The small molecule below binds the protein below.
Small molecule (SMILES): CC(=O)N[C@@H]1[C@@H](O)[C@H](O)[C@@H](CO)O[C@H]1O

Binding-site contacts:
Ligand atom C3 contacts residue PRO96 of chain 1.A at 3.8 Å (hydrophobic).
Ligand atom C1 contacts residue ASP98 of chain 1.A at 3.9 Å.
Ligand atom C8 contacts residue LYS120 of chain 1.A at 3.9 Å.
Ligand atom C6 contacts residue GLY94 of chain 1.A at 2.9 Å.
Ligand atom C2 contacts residue ASP98 of chain 1.A at 4.0 Å.
Ligand atom C1 contacts residue ASN100 of chain 1.A at 1.5 Å.
Ligand atom O5 contacts residue ASN100 of chain 1.A at 2.4 Å (h-bond).
Ligand atom C6 contacts residue SER95 of chain 1.A at 4.5 Å.
Ligand atom C8 contacts residue ASP98 of chain 1.A at 3.4 Å.
Ligand atom C2 contacts residue ASN100 of chain 1.A at 2.4 Å.
Ligand atom C8 contacts residue TRP99 of chain 1.A at 4.0 Å (hydrophobic).
Ligand atom C7 contacts residue TYR471 of chain 1.A at 4.4 Å (hydrophobic).
Ligand atom C4 contacts residue SER95 of chain 1.A at 4.0 Å.
Ligand atom C5 contacts residue ASN100 of chain 1.A at 3.6 Å.
Ligand atom C5 contacts residue GLY94 of chain 1.A at 3.2 Å.
Ligand atom O6 contacts residue GLY94 of chain 1.A at 4.2 Å.
Ligand atom C7 contacts residue ASP98 of chain 1.A at 3.6 Å.
Ligand atom C3 contacts residue SER95 of chain 1.A at 3.8 Å.
Ligand atom O4 contacts residue PRO96 of chain 1.A at 3.5 Å.
Ligand atom N2 contacts residue ASN100 of chain 1.A at 2.7 Å (h-bond).
Ligand atom C8 contacts residue ASN100 of chain 1.A at 4.5 Å.
Ligand atom N2 contacts residue ASP98 of chain 1.A at 2.9 Å (salt-bridge).
Ligand atom C7 contacts residue ASN100 of chain 1.A at 3.5 Å.
Ligand atom C4 contacts residue ASN100 of chain 1.A at 4.2 Å.
Ligand atom O5 contacts residue SER95 of chain 1.A at 3.9 Å.
Ligand atom C3 contacts residue ASN100 of chain 1.A at 3.7 Å.
Ligand atom O4 contacts residue SER95 of chain 1.A at 4.0 Å.
Ligand atom C2 contacts residue SER95 of chain 1.A at 4.1 Å.
Ligand atom O3 contacts residue PRO96 of chain 1.A at 3.9 Å.
Ligand atom O4 contacts residue GLY94 of chain 1.A at 4.5 Å.
Ligand atom O7 contacts residue ASN100 of chain 1.A at 4.1 Å.
Ligand atom C7 contacts residue TRP99 of chain 1.A at 4.5 Å (hydrophobic).
Ligand atom C5 contacts residue SER95 of chain 1.A at 3.4 Å.
Ligand atom C1 contacts residue SER95 of chain 1.A at 3.5 Å.
Ligand atom C8 contacts residue TYR471 of chain 1.A at 3.5 Å (hydrophobic).
Ligand atom O5 contacts residue GLY94 of chain 1.A at 3.9 Å.
Ligand atom C4 contacts residue PRO96 of chain 1.A at 4.3 Å (hydrophobic).

Sequence of chain 1.A:
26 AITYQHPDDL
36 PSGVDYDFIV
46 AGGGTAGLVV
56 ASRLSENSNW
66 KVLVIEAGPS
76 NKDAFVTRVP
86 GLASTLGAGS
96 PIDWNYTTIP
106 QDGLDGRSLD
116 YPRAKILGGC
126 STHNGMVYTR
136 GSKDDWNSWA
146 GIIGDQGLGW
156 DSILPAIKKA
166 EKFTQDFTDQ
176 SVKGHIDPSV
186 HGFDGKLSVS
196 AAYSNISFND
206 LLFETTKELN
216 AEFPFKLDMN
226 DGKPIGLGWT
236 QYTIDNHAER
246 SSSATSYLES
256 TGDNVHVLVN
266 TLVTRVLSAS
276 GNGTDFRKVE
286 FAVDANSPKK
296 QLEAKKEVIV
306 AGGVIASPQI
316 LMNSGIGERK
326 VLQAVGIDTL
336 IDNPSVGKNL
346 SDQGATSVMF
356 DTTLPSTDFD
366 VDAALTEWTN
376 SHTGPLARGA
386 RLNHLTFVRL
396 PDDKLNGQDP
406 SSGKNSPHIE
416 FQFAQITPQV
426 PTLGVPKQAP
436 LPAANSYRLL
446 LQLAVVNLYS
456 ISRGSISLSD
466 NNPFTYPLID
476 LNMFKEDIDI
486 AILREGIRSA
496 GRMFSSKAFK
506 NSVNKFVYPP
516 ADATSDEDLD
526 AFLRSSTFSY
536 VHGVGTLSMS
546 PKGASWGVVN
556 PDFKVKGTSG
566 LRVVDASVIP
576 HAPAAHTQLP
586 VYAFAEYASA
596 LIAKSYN